Binding-site contacts:
Ligand atom C3 contacts residue PRO274 of chain 46.A at 4.1 Å (hydrophobic).
Ligand atom O4 contacts residue ARG95 of chain 46.C at 3.6 Å (salt-bridge).
Ligand atom O10 contacts residue ASN275 of chain 46.A at 2.9 Å (h-bond).
Ligand atom O7 contacts residue PRO274 of chain 46.A at 3.4 Å.
Ligand atom O1B contacts residue ARG104 of chain 46.C at 2.8 Å (salt-bridge).
Ligand atom O3 contacts residue PRO274 of chain 46.A at 3.8 Å.
Ligand atom O4 contacts residue ASP232 of chain 46.C at 2.7 Å (salt-bridge).
Ligand atom C4 contacts residue PRO231 of chain 46.C at 3.5 Å (hydrophobic).
Ligand atom C5 contacts residue PRO231 of chain 46.C at 3.7 Å (hydrophobic).
Ligand atom O4 contacts residue ASP91 of chain 46.C at 2.7 Å (salt-bridge).
Ligand atom O4 contacts residue PRO231 of chain 46.C at 3.8 Å.
Ligand atom C1 contacts residue ARG104 of chain 46.C at 3.6 Å.
Ligand atom C4 contacts residue ARG104 of chain 46.C at 3.9 Å.
Ligand atom C3 contacts residue PRO274 of chain 46.A at 3.8 Å (hydrophobic).
Ligand atom C3 contacts residue ASP232 of chain 46.C at 4.0 Å.
Ligand atom C4 contacts residue ASP91 of chain 46.C at 3.2 Å.
Ligand atom C6 contacts residue ASP91 of chain 46.C at 3.8 Å.
Ligand atom O4 contacts residue ASN275 of chain 46.A at 3.0 Å (h-bond).
Ligand atom O7 contacts residue ARG270 of chain 46.A at 3.8 Å.
Ligand atom C11 contacts residue ILE233 of chain 46.C at 3.8 Å (hydrophobic).
Ligand atom C3 contacts residue ARG95 of chain 46.C at 3.9 Å.
Ligand atom C4 contacts residue ASP232 of chain 46.C at 3.5 Å.
Ligand atom C10 contacts residue PRO231 of chain 46.C at 3.8 Å (hydrophobic).
Ligand atom C11 contacts residue ASP232 of chain 46.C at 3.8 Å.
Ligand atom N5 contacts residue PRO231 of chain 46.C at 2.9 Å (h-bond).
Ligand atom C11 contacts residue PRO231 of chain 46.C at 3.7 Å (hydrophobic).
Ligand atom O6 contacts residue PRO274 of chain 46.A at 3.7 Å.
Ligand atom C10 contacts residue ASN275 of chain 46.A at 3.3 Å.
Ligand atom C11 contacts residue GLY234 of chain 46.C at 3.8 Å.
Ligand atom N5 contacts residue ASN275 of chain 46.A at 3.6 Å (h-bond).
Ligand atom N5 contacts residue ASP232 of chain 46.C at 4.1 Å.
Ligand atom C4 contacts residue PRO274 of chain 46.A at 4.0 Å (hydrophobic).
Ligand atom C3 contacts residue ARG104 of chain 46.C at 3.8 Å.
Ligand atom C5 contacts residue PRO274 of chain 46.A at 4.0 Å (hydrophobic).
Ligand atom O3 contacts residue GLY282 of chain 46.A at 3.4 Å.
Ligand atom C4 contacts residue ASN275 of chain 46.A at 3.8 Å.
Ligand atom O6 contacts residue ASP91 of chain 46.C at 3.1 Å.
Ligand atom O3 contacts residue ASP91 of chain 46.C at 4.0 Å.
Ligand atom C5 contacts residue ASN275 of chain 46.A at 3.6 Å.
Ligand atom O10 contacts residue ARG270 of chain 46.A at 3.3 Å.

Sequence of chain 46.C:
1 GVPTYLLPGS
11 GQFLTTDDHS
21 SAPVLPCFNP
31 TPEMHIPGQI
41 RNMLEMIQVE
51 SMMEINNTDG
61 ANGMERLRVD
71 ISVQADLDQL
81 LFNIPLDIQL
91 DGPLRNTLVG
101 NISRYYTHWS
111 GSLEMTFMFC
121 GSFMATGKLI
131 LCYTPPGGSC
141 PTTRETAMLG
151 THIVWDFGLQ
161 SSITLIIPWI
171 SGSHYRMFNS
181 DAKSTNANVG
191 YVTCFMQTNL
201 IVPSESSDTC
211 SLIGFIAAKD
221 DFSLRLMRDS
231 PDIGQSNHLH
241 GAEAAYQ

Sequence of chain 46.A:
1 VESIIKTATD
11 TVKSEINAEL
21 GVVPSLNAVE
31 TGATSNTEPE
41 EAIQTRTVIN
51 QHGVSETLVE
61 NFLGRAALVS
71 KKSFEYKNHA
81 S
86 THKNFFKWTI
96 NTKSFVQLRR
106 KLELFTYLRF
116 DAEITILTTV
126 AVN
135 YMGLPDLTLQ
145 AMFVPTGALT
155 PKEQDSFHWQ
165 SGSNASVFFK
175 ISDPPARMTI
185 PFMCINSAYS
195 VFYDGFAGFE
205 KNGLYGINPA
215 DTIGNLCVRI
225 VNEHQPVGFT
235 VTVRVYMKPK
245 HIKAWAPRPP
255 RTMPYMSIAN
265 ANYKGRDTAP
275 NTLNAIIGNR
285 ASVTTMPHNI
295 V

This protein binds this small molecule.
Small molecule (SMILES): CC(=O)N[C@H]1[C@H]([C@H](O)[C@H](O)CO)O[C@@](OC[C@H]2O[C@@H](O[C@H]3[C@H](O)[C@@H](O)[C@H](O)O[C@@H]3CO)[C@H](O)[C@@H](O)[C@H]2O)(C(=O)O)C[C@@H]1O